Sequence of chain 1.B:
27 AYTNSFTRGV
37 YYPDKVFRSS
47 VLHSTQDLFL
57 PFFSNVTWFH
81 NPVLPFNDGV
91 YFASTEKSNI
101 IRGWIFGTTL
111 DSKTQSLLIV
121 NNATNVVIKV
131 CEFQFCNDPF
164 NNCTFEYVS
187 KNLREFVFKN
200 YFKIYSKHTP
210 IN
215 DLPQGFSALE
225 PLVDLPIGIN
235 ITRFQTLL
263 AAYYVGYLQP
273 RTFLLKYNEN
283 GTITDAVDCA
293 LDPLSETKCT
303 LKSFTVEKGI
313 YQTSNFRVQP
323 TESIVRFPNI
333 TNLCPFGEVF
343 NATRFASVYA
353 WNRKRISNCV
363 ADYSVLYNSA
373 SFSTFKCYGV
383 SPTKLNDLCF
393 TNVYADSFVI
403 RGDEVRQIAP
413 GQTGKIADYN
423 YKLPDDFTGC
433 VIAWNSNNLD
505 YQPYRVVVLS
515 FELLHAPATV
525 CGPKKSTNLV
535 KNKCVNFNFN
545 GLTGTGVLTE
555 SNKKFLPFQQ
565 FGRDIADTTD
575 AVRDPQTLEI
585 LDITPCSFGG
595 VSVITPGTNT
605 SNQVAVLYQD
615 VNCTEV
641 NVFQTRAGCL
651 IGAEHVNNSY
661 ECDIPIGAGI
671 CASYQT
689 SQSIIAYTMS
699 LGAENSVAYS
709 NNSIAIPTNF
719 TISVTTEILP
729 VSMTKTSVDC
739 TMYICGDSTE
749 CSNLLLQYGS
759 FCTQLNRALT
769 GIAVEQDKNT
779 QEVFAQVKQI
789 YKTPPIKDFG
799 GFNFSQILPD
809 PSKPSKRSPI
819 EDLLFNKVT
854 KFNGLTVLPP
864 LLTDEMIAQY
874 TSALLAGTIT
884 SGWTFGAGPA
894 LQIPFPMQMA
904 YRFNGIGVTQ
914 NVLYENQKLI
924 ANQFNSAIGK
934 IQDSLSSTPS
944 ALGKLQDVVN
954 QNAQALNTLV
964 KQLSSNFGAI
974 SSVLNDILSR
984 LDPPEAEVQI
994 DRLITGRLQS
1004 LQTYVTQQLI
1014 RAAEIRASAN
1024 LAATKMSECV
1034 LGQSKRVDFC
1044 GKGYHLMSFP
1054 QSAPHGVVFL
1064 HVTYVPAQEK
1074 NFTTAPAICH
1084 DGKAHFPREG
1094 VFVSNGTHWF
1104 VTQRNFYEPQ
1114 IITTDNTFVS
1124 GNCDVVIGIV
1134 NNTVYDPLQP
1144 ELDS

Binding-site contacts:
Ligand atom O5 contacts residue ASN234 of chain 1.B at 2.3 Å (h-bond).
Ligand atom C2 contacts residue ASN234 of chain 1.B at 2.5 Å.
Ligand atom C1 contacts residue ASN234 of chain 1.B at 1.4 Å.
Ligand atom C7 contacts residue ASN234 of chain 1.B at 4.2 Å.
Ligand atom C5 contacts residue ASN234 of chain 1.B at 3.6 Å.
Ligand atom N2 contacts residue ASN234 of chain 1.B at 2.9 Å (h-bond).
Ligand atom O6 contacts residue ASN234 of chain 1.B at 4.0 Å.
Ligand atom C4 contacts residue ASN234 of chain 1.B at 4.2 Å.
Ligand atom C3 contacts residue ASN234 of chain 1.B at 3.8 Å.

This protein binds this small molecule.
Small molecule (SMILES): CC(=O)N[C@@H]1[C@@H](O)[C@H](O)[C@@H](CO)O[C@H]1O